Binding-site contacts:
Ligand atom O4 contacts residue ARG244 of chain 2.C at 3.5 Å (salt-bridge).
Ligand atom O3 contacts residue GOL1 of chain 2.DA at 3.5 Å.
Ligand atom C4 contacts residue TRP199 of chain 2.C at 4.0 Å (hydrophobic).
Ligand atom O4 contacts residue TYR174 of chain 2.C at 3.4 Å.
Ligand atom O7 contacts residue GLY201 of chain 2.C at 3.8 Å.
Ligand atom O4 contacts residue PHE245 of chain 2.C at 3.8 Å.
Ligand atom C7 contacts residue ARG244 of chain 2.C at 4.0 Å.
Ligand atom O3 contacts residue ARG244 of chain 2.C at 3.6 Å.
Ligand atom C4 contacts residue ASP203 of chain 2.C at 3.6 Å.
Ligand atom N2 contacts residue GLY201 of chain 2.C at 3.8 Å.
Ligand atom C3 contacts residue ASP203 of chain 2.C at 3.4 Å.
Ligand atom O7 contacts residue GLY200 of chain 2.C at 4.0 Å.
Ligand atom C2 contacts residue TYR171 of chain 2.C at 4.0 Å (hydrophobic).
Ligand atom C8 contacts residue GLY201 of chain 2.C at 3.6 Å.
Ligand atom C8 contacts residue ASP204 of chain 2.C at 3.2 Å.
Ligand atom C2 contacts residue ASP204 of chain 2.C at 3.8 Å.
Ligand atom C3 contacts residue TRP199 of chain 2.C at 4.0 Å (hydrophobic).
Ligand atom C7 contacts residue ASP204 of chain 2.C at 3.4 Å.
Ligand atom O2 contacts residue LYS164 of chain 2.C at 3.8 Å.
Ligand atom O2 contacts residue PHE165 of chain 2.C at 3.9 Å.
Ligand atom N2 contacts residue ASP204 of chain 2.C at 2.7 Å (salt-bridge).
Ligand atom C8 contacts residue PHE245 of chain 2.C at 4.0 Å (hydrophobic).
Ligand atom O7 contacts residue TRP199 of chain 2.C at 3.8 Å.
Ligand atom O4 contacts residue GOL1 of chain 2.DA at 3.0 Å.
Ligand atom C6 contacts residue PHE165 of chain 2.C at 3.5 Å (hydrophobic).
Ligand atom O4 contacts residue TRP199 of chain 2.C at 3.7 Å.
Ligand atom O3 contacts residue GLY201 of chain 2.C at 2.9 Å (h-bond).
Ligand atom O5 contacts residue TRP199 of chain 2.C at 3.7 Å.
Ligand atom C7 contacts residue GLY201 of chain 2.C at 3.6 Å.
Ligand atom O3 contacts residue ASP203 of chain 2.C at 2.7 Å (salt-bridge).
Ligand atom C2 contacts residue TRP199 of chain 2.C at 4.0 Å (hydrophobic).
Ligand atom C4 contacts residue GOL1 of chain 2.DA at 3.7 Å.
Ligand atom C1 contacts residue TYR171 of chain 2.C at 3.6 Å (hydrophobic).
Ligand atom O6 contacts residue PHE165 of chain 2.C at 3.7 Å.
Ligand atom O7 contacts residue ARG244 of chain 2.C at 2.9 Å (salt-bridge).
Ligand atom O4 contacts residue ASP203 of chain 2.C at 2.6 Å (salt-bridge).
Ligand atom O6 contacts residue TRP199 of chain 2.C at 3.7 Å.
Ligand atom O3 contacts residue GLY200 of chain 2.C at 3.7 Å.
Ligand atom C3 contacts residue ASP204 of chain 2.C at 3.9 Å.
Ligand atom C3 contacts residue TYR171 of chain 2.C at 3.9 Å (hydrophobic).

A small-molecule ligand and the protein it binds are described below.
Small molecule (SMILES): CC(=O)N[C@H]1[C@H](OC[C@H]2O[C@@H](O[C@H]3[C@H](O)[C@@H](O)[C@H](O)O[C@@H]3CO)[C@H](O)[C@@H](O)[C@H]2O)O[C@H](CO)[C@@H](O)[C@@H]1O

Sequence of chain 2.C:
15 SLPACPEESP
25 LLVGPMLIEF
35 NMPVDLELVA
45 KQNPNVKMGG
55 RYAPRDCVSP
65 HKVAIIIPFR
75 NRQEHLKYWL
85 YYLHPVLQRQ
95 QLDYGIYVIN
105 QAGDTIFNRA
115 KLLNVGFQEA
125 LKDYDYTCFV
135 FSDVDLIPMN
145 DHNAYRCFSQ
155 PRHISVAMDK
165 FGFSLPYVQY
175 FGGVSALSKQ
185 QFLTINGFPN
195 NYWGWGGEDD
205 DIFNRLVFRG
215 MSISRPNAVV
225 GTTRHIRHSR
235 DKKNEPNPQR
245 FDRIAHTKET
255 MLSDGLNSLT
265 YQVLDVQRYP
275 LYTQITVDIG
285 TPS